Binding-site contacts:
Ligand atom N3 contacts residue MET120 of chain 1.D at 3.7 Å.
Ligand atom N1 contacts residue ALA65 of chain 1.D at 3.5 Å.
Ligand atom N6 contacts residue ASP118 of chain 1.D at 3.0 Å (salt-bridge).
Ligand atom O2B contacts residue ALA50 of chain 1.D at 3.9 Å.
Ligand atom O1G contacts residue GLY47 of chain 1.D at 3.2 Å.
Ligand atom C6 contacts residue ALA65 of chain 1.D at 3.5 Å (hydrophobic).
Ligand atom O2B contacts residue ASP181 of chain 1.D at 3.5 Å (salt-bridge).
Ligand atom C6 contacts residue MET120 of chain 1.D at 3.7 Å (hydrophobic).
Ligand atom O2G contacts residue ASN168 of chain 1.D at 3.8 Å.
Ligand atom O3A contacts residue GLY47 of chain 1.D at 3.5 Å.
Ligand atom N6 contacts residue MET120 of chain 1.D at 3.6 Å.
Ligand atom N3 contacts residue LEU44 of chain 1.D at 3.7 Å.
Ligand atom C2 contacts residue MET120 of chain 1.D at 2.9 Å (hydrophobic).
Ligand atom C5' contacts residue GLY47 of chain 1.D at 3.5 Å.
Ligand atom O1A contacts residue MG1 of chain 1.N at 2.4 Å.
Ligand atom O2G contacts residue ASP181 of chain 1.D at 3.6 Å.
Ligand atom O4' contacts residue VAL52 of chain 1.D at 3.1 Å.
Ligand atom O2A contacts residue VAL52 of chain 1.D at 3.4 Å.
Ligand atom N1 contacts residue MET120 of chain 1.D at 2.8 Å (h-bond).
Ligand atom C5' contacts residue VAL52 of chain 1.D at 3.5 Å (hydrophobic).
Ligand atom C4 contacts residue VAL52 of chain 1.D at 3.8 Å (hydrophobic).
Ligand atom C2 contacts residue PHE119 of chain 1.D at 3.8 Å (hydrophobic).
Ligand atom N6 contacts residue LEU170 of chain 1.D at 3.8 Å.
Ligand atom O1B contacts residue ALA50 of chain 1.D at 3.3 Å (h-bond).
Ligand atom O1A contacts residue ASP181 of chain 1.D at 2.9 Å (salt-bridge).
Ligand atom N3B contacts residue ASP181 of chain 1.D at 2.9 Å (salt-bridge).
Ligand atom PA contacts residue LYS67 of chain 1.D at 3.5 Å.
Ligand atom PB contacts residue ASP181 of chain 1.D at 3.9 Å.
Ligand atom PA contacts residue MG1 of chain 1.N at 3.6 Å.
Ligand atom O1B contacts residue GLY47 of chain 1.D at 3.8 Å.
Ligand atom O3G contacts residue GLN48 of chain 1.D at 3.1 Å (h-bond).
Ligand atom N1 contacts residue PHE119 of chain 1.D at 3.8 Å.
Ligand atom C1' contacts residue VAL52 of chain 1.D at 3.8 Å (hydrophobic).
Ligand atom O1A contacts residue LYS67 of chain 1.D at 3.8 Å.
Ligand atom N9 contacts residue VAL52 of chain 1.D at 3.6 Å.
Ligand atom O1B contacts residue GLN48 of chain 1.D at 3.3 Å (h-bond).
Ligand atom N6 contacts residue ALA65 of chain 1.D at 3.7 Å.
Ligand atom O2A contacts residue LYS67 of chain 1.D at 2.6 Å (salt-bridge).
Ligand atom O1B contacts residue PHE49 of chain 1.D at 2.8 Å (h-bond).
Ligand atom O2B contacts residue LYS67 of chain 1.D at 2.8 Å (salt-bridge).

Sequence of chain 1.D:
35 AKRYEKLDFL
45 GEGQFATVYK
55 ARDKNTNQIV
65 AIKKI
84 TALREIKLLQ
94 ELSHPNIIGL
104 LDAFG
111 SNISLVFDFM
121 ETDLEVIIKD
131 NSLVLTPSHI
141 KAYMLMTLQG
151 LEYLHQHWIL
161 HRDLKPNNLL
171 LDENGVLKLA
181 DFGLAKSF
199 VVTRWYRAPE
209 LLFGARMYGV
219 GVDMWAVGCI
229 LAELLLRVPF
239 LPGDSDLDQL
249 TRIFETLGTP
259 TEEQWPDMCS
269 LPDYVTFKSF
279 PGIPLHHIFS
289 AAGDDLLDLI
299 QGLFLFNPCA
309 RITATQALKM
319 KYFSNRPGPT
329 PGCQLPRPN

A protein and the small-molecule ligand that binds it are described below.
Small molecule (SMILES): Nc1ncnc2c1ncn2[C@@H]1O[C@H](CO[P](=O)(O)O[P](=O)(O)NP(=O)(O)O)[C@@H](O)[C@H]1O